Sequence of chain 1.C:
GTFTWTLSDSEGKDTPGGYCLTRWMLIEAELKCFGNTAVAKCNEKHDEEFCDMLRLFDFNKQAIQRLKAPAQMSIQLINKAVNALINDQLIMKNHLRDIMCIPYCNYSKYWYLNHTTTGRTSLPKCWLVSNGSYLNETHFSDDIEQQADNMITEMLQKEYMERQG

Sequence of chain 1.A:
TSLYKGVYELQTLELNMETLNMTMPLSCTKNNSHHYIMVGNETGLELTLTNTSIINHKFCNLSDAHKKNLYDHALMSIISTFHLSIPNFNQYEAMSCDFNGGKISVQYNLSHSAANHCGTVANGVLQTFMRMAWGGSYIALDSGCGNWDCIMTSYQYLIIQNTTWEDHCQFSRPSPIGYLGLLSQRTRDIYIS

A protein and the small-molecule ligand that binds it are described below.
Small molecule (SMILES): CC(=O)N[C@H]1[C@H](O[C@H]2[C@H](O)[C@@H](NC(C)=O)CO[C@@H]2CO)O[C@H](CO)[C@@H](O[C@@H]2O[C@H](CO[C@H]3O[C@H](CO)[C@@H](O)[C@H](O[C@H]4O[C@H](CO)[C@@H](O)[C@H](O)[C@@H]4O)[C@@H]3O)[C@@H](O)[C@H](O[C@H]3O[C@H](CO)[C@@H](O)[C@H](O)[C@@H]3O[C@H]3O[C@H](CO)[C@@H](O)[C@H](O)[C@@H]3O)[C@@H]2O)[C@@H]1O

Binding-site contacts:
Ligand atom C5 contacts residue CYS231 of chain 1.A at 3.5 Å (hydrophobic).
Ligand atom O3 contacts residue GLN232 of chain 1.A at 4.1 Å.
Ligand atom C4 contacts residue CYS231 of chain 1.A at 3.8 Å (hydrophobic).
Ligand atom O6 contacts residue GLY132 of chain 1.C at 2.8 Å (h-bond).
Ligand atom C5 contacts residue TYR134 of chain 1.C at 3.9 Å (hydrophobic).
Ligand atom C2 contacts residue ASN106 of chain 1.C at 2.5 Å.
Ligand atom O2 contacts residue GLN232 of chain 1.A at 3.5 Å (h-bond).
Ligand atom O4 contacts residue ASP229 of chain 1.A at 3.8 Å.
Ligand atom C6 contacts residue SER234 of chain 1.A at 3.6 Å.
Ligand atom O3 contacts residue ARG235 of chain 1.A at 3.0 Å (salt-bridge).
Ligand atom C6 contacts residue ARG235 of chain 1.A at 3.8 Å.
Ligand atom C1 contacts residue ASN106 of chain 1.C at 1.5 Å.
Ligand atom O6 contacts residue CYS231 of chain 1.A at 2.8 Å (h-bond).
Ligand atom C5 contacts residue ASN106 of chain 1.C at 3.8 Å.
Ligand atom O6 contacts residue TYR200 of chain 1.A at 3.6 Å.
Ligand atom O7 contacts residue ASN106 of chain 1.C at 3.1 Å (h-bond).
Ligand atom O6 contacts residue ARG235 of chain 1.A at 3.3 Å (salt-bridge).
Ligand atom O4 contacts residue CYS231 of chain 1.A at 2.8 Å (h-bond).
Ligand atom N2 contacts residue ASN106 of chain 1.C at 3.0 Å (h-bond).
Ligand atom O5 contacts residue ASN106 of chain 1.C at 2.5 Å (h-bond).
Ligand atom C7 contacts residue ASN106 of chain 1.C at 3.2 Å.
Ligand atom N2 contacts residue SER108 of chain 1.C at 3.5 Å.
Ligand atom O7 contacts residue TYR134 of chain 1.C at 3.8 Å.
Ligand atom C1 contacts residue SER108 of chain 1.C at 3.8 Å.
Ligand atom O6 contacts residue ASP229 of chain 1.A at 4.1 Å.
Ligand atom O3 contacts residue SER234 of chain 1.A at 3.9 Å.
Ligand atom C2 contacts residue GLN232 of chain 1.A at 3.9 Å.
Ligand atom O4 contacts residue GLN232 of chain 1.A at 3.8 Å.
Ligand atom C8 contacts residue TYR134 of chain 1.C at 4.0 Å (hydrophobic).
Ligand atom C3 contacts residue ASN106 of chain 1.C at 3.9 Å.
Ligand atom C5 contacts residue PHE233 of chain 1.A at 3.9 Å (hydrophobic).
Ligand atom C8 contacts residue SER237 of chain 1.A at 3.9 Å.
Ligand atom C6 contacts residue CYS231 of chain 1.A at 3.4 Å (hydrophobic).
Ligand atom N2 contacts residue ARG235 of chain 1.A at 4.0 Å.
Ligand atom C8 contacts residue SER108 of chain 1.C at 4.1 Å.
Ligand atom C6 contacts residue GLY132 of chain 1.C at 3.4 Å.
Ligand atom O5 contacts residue VAL129 of chain 1.C at 4.0 Å.
Ligand atom C8 contacts residue MET75 of chain 1.A at 3.5 Å (hydrophobic).
Ligand atom O4 contacts residue GLN232 of chain 1.A at 3.5 Å.
Ligand atom C8 contacts residue ASN106 of chain 1.C at 3.0 Å.